Binding-site contacts:
Ligand atom C1 contacts residue GLY20 of chain 1.D at 4.4 Å.
Ligand atom C4 contacts residue LYS29 of chain 1.B at 3.8 Å.
Ligand atom O1 contacts residue GLY23 of chain 1.D at 3.7 Å.
Ligand atom C1 contacts residue ASP28 of chain 1.B at 3.9 Å.
Ligand atom C5 contacts residue ASP28 of chain 1.B at 2.5 Å.
Ligand atom C7 contacts residue VAL3 of chain 1.A at 3.9 Å (hydrophobic).
Ligand atom C4 contacts residue ASP28 of chain 1.B at 2.9 Å.
Ligand atom C7 contacts residue ASP28 of chain 1.B at 3.1 Å.
Ligand atom C1 contacts residue GLU21 of chain 1.D at 3.7 Å.
Ligand atom C1 contacts residue TYR26 of chain 1.B at 4.2 Å (hydrophobic).
Ligand atom C3 contacts residue THR27 of chain 1.B at 4.4 Å.
Ligand atom O1 contacts residue TYR26 of chain 1.B at 3.7 Å.
Ligand atom C2 contacts residue TYR26 of chain 1.B at 3.8 Å (hydrophobic).
Ligand atom C6 contacts residue ASP28 of chain 1.B at 3.4 Å.
Ligand atom C2 contacts residue ASP28 of chain 1.B at 3.8 Å.
Ligand atom C2 contacts residue THR27 of chain 1.B at 4.3 Å.
Ligand atom C1 contacts residue THR27 of chain 1.B at 4.3 Å.
Ligand atom C5 contacts residue GLU21 of chain 1.D at 3.8 Å.
Ligand atom O1 contacts residue THR27 of chain 1.B at 4.3 Å.
Ligand atom C5 contacts residue LYS29 of chain 1.B at 3.7 Å.
Ligand atom C3 contacts residue ASP28 of chain 1.B at 3.2 Å.
Ligand atom O1 contacts residue GLY20 of chain 1.D at 3.4 Å (h-bond).
Ligand atom C6 contacts residue GLU21 of chain 1.D at 2.9 Å.
Ligand atom O1 contacts residue GLU21 of chain 1.D at 3.7 Å.

Sequence of chain 1.A:
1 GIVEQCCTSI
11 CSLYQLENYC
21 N

Sequence of chain 1.D:
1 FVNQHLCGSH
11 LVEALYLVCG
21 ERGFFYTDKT

Sequence of chain 1.B:
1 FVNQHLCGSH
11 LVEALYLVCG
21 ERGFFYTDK

The protein below binds the small molecule below.
Small molecule (SMILES): Cc1cccc(O)c1